Sequence of chain 1.B:
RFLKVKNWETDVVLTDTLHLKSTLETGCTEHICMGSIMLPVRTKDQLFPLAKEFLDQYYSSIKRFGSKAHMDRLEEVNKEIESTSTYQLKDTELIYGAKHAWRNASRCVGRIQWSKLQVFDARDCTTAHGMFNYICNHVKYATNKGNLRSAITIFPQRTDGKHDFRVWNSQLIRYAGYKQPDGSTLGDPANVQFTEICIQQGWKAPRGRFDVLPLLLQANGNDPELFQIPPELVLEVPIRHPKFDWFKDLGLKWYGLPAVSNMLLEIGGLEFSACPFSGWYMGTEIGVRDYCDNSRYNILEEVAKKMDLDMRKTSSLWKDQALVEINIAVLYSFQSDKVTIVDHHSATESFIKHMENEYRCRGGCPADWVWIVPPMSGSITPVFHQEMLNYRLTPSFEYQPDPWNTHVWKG

A protein and the small-molecule ligand that binds it are described below.
Small molecule (SMILES): Fc1cccc(C[C@H]2C[C@@H]2NCCc2ccnc(-n3ccnc3)n2)c1

Sequence of chain 1.A:
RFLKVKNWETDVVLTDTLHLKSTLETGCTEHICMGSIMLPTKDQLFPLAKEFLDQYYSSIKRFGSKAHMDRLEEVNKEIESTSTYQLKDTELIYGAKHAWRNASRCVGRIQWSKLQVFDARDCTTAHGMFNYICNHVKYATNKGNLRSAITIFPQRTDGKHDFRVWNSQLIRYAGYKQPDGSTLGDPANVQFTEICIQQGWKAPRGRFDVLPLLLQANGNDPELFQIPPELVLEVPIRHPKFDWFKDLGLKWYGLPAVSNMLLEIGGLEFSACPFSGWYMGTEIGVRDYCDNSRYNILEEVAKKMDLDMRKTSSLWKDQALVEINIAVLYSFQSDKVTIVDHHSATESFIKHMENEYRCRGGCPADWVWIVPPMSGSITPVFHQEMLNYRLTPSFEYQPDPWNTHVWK

Binding-site contacts:
Ligand atom C12 contacts residue VAL271 of chain 1.B at 3.3 Å (hydrophobic).
Ligand atom C23 contacts residue HEM1 of chain 1.H at 3.6 Å.
Ligand atom N13 contacts residue ALA270 of chain 1.B at 3.7 Å.
Ligand atom N01 contacts residue HEM1 of chain 1.H at 2.2 Å.
Ligand atom N19 contacts residue HEM1 of chain 1.H at 2.6 Å (h-bond).
Ligand atom C04 contacts residue PRO269 of chain 1.B at 3.6 Å (hydrophobic).
Ligand atom C4' contacts residue TRP10 of chain 1.A at 3.3 Å (hydrophobic).
Ligand atom N01 contacts residue PHE288 of chain 1.B at 4.0 Å.
Ligand atom C16 contacts residue VAL271 of chain 1.B at 3.5 Å (hydrophobic).
Ligand atom C4' contacts residue MET40 of chain 1.B at 3.6 Å (hydrophobic).
Ligand atom N11 contacts residue GLU296 of chain 1.B at 4.0 Å.
Ligand atom N03 contacts residue VAL271 of chain 1.B at 3.7 Å.
Ligand atom C23 contacts residue TRP382 of chain 1.B at 4.1 Å (hydrophobic).
Ligand atom C05 contacts residue GLY290 of chain 1.B at 4.0 Å.
Ligand atom C17 contacts residue HEM1 of chain 1.H at 3.2 Å.
Ligand atom C18 contacts residue HEM1 of chain 1.H at 3.2 Å.
Ligand atom C15 contacts residue VAL271 of chain 1.B at 3.9 Å (hydrophobic).
Ligand atom C3' contacts residue LEU41 of chain 1.B at 4.0 Å (hydrophobic).
Ligand atom F7' contacts residue LEU41 of chain 1.B at 3.2 Å.
Ligand atom N13 contacts residue PRO269 of chain 1.B at 3.3 Å.
Ligand atom C5' contacts residue TRP10 of chain 1.A at 3.4 Å (hydrophobic).
Ligand atom C02 contacts residue HEM1 of chain 1.H at 3.1 Å.
Ligand atom C14 contacts residue GLN182 of chain 1.B at 3.5 Å.
Ligand atom C3' contacts residue MET40 of chain 1.B at 3.4 Å (hydrophobic).
Ligand atom C15 contacts residue GLN182 of chain 1.B at 3.4 Å.
Ligand atom C12 contacts residue GLU296 of chain 1.B at 4.1 Å.
Ligand atom C21 contacts residue HEM1 of chain 1.H at 3.4 Å.
Ligand atom C14 contacts residue VAL271 of chain 1.B at 3.9 Å (hydrophobic).
Ligand atom N11 contacts residue HEM1 of chain 1.H at 4.1 Å.
Ligand atom N19 contacts residue TRP382 of chain 1.B at 4.1 Å.
Ligand atom N11 contacts residue VAL271 of chain 1.B at 3.2 Å.
Ligand atom C05 contacts residue HEM1 of chain 1.H at 3.2 Å.
Ligand atom F7' contacts residue MET40 of chain 1.B at 3.5 Å.
Ligand atom C2' contacts residue MET40 of chain 1.B at 3.8 Å (hydrophobic).
Ligand atom C14 contacts residue ALA270 of chain 1.B at 3.9 Å (hydrophobic).
Ligand atom C22 contacts residue HEM1 of chain 1.H at 3.2 Å.
Ligand atom C14 contacts residue PRO269 of chain 1.B at 3.7 Å (hydrophobic).
Ligand atom C18 contacts residue VAL271 of chain 1.B at 3.9 Å (hydrophobic).
Ligand atom C05 contacts residue PHE288 of chain 1.B at 3.9 Å (hydrophobic).
Ligand atom N13 contacts residue VAL271 of chain 1.B at 3.6 Å.